Sequence of chain 1.B:
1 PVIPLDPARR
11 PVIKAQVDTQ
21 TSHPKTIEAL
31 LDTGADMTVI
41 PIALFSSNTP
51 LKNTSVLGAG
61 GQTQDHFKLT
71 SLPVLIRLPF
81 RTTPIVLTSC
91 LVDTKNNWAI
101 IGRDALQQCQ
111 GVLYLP

Binding-site contacts:
Ligand atom C35 contacts residue TRP98 of chain 1.A at 3.8 Å (hydrophobic).
Ligand atom C13 contacts residue ASP32 of chain 1.B at 3.4 Å.
Ligand atom C21 contacts residue GLY34 of chain 1.A at 3.8 Å.
Ligand atom O2 contacts residue ASP32 of chain 1.A at 2.6 Å (salt-bridge).
Ligand atom C36 contacts residue TRP98 of chain 1.A at 3.4 Å (hydrophobic).
Ligand atom C17 contacts residue TRP98 of chain 1.B at 3.5 Å (hydrophobic).
Ligand atom C2 contacts residue GLY34 of chain 1.B at 3.3 Å.
Ligand atom C7 contacts residue ALA35 of chain 1.B at 3.7 Å (hydrophobic).
Ligand atom C16 contacts residue TRP98 of chain 1.B at 3.5 Å (hydrophobic).
Ligand atom C6 contacts residue MET37 of chain 1.B at 3.7 Å (hydrophobic).
Ligand atom C8 contacts residue GLY34 of chain 1.B at 3.6 Å.
Ligand atom C9 contacts residue ILE100 of chain 1.A at 3.6 Å (hydrophobic).
Ligand atom C11 contacts residue ASP32 of chain 1.A at 3.5 Å.
Ligand atom C31 contacts residue TRP98 of chain 1.A at 3.7 Å (hydrophobic).
Ligand atom O4 contacts residue ASP36 of chain 1.A at 3.1 Å (salt-bridge).
Ligand atom C28 contacts residue VAL39 of chain 1.A at 3.8 Å (hydrophobic).
Ligand atom C20 contacts residue GLY34 of chain 1.A at 3.6 Å.
Ligand atom C8 contacts residue ASP32 of chain 1.A at 3.3 Å.
Ligand atom C8 contacts residue LEU30 of chain 1.A at 3.8 Å (hydrophobic).
Ligand atom C14 contacts residue ILE100 of chain 1.B at 3.8 Å (hydrophobic).
Ligand atom C10 contacts residue GLY34 of chain 1.B at 3.5 Å.
Ligand atom O4 contacts residue GLY34 of chain 1.A at 3.2 Å (h-bond).
Ligand atom C27 contacts residue LEU91 of chain 1.A at 3.8 Å (hydrophobic).
Ligand atom C27 contacts residue MET37 of chain 1.A at 3.2 Å (hydrophobic).
Ligand atom C5 contacts residue VAL56 of chain 1.B at 3.7 Å (hydrophobic).
Ligand atom C33 contacts residue ARG10 of chain 1.A at 3.4 Å.
Ligand atom C11 contacts residue ASP32 of chain 1.B at 3.6 Å.
Ligand atom C23 contacts residue ASP36 of chain 1.A at 3.8 Å.
Ligand atom C13 contacts residue GLY34 of chain 1.A at 3.6 Å.
Ligand atom C26 contacts residue LEU91 of chain 1.A at 3.5 Å (hydrophobic).
Ligand atom C18 contacts residue ARG10 of chain 1.B at 3.2 Å.
Ligand atom N5 contacts residue ARG10 of chain 1.A at 3.4 Å (salt-bridge).
Ligand atom C20 contacts residue LEU30 of chain 1.B at 3.5 Å (hydrophobic).
Ligand atom C12 contacts residue ASP32 of chain 1.B at 3.2 Å.
Ligand atom C27 contacts residue VAL39 of chain 1.A at 3.4 Å (hydrophobic).
Ligand atom C19 contacts residue ARG10 of chain 1.B at 3.3 Å.
Ligand atom N3 contacts residue GLY34 of chain 1.B at 3.6 Å (h-bond).
Ligand atom O2 contacts residue ASP32 of chain 1.B at 3.1 Å (salt-bridge).
Ligand atom N4 contacts residue GLY34 of chain 1.A at 3.1 Å (h-bond).
Ligand atom C26 contacts residue MET37 of chain 1.A at 3.4 Å (hydrophobic).

The protein below binds the small molecule below.
Small molecule (SMILES): CC(C)(C)NC(=O)[C@@H]1CN(Cc2cccnc2)CCN1C[C@@H](O)C[C@@H](Cc1ccccc1)C(=O)N[C@H]1c2ccccc2C[C@H]1O

Sequence of chain 1.A:
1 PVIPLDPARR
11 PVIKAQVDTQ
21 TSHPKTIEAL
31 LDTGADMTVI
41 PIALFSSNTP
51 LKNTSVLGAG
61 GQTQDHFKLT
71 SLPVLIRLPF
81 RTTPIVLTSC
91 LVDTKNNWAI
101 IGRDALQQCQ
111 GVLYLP